The protein below binds the small molecule below.
Small molecule (SMILES): CC(=O)N[C@@H]1[C@@H](O)[C@H](O)[C@@H](CO)O[C@H]1O

Sequence of chain 1.A:
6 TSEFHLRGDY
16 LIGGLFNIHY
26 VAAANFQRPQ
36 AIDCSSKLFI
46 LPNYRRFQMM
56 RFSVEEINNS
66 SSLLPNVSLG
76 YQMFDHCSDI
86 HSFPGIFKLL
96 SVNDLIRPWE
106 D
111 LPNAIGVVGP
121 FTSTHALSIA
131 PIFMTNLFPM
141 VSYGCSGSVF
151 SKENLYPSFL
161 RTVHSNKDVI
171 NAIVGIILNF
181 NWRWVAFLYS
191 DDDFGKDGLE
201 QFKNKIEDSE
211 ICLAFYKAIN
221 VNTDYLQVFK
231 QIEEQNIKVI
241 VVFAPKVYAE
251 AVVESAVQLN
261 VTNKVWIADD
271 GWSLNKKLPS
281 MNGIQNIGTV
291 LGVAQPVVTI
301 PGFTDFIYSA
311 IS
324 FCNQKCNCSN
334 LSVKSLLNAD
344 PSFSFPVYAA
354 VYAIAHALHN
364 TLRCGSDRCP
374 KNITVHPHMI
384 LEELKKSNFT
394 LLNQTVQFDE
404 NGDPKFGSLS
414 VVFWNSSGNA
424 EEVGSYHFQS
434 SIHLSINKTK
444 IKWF

Binding-site contacts:
Ligand atom O6 contacts residue ASN64 of chain 1.A at 4.4 Å.
Ligand atom C1 contacts residue GLU60 of chain 1.A at 4.2 Å.
Ligand atom O7 contacts residue PHE57 of chain 1.A at 3.7 Å.
Ligand atom O3 contacts residue GLU60 of chain 1.A at 4.3 Å.
Ligand atom N2 contacts residue ASN64 of chain 1.A at 3.0 Å (h-bond).
Ligand atom C7 contacts residue ASN64 of chain 1.A at 3.4 Å.
Ligand atom C4 contacts residue ASN64 of chain 1.A at 4.2 Å.
Ligand atom O7 contacts residue ASN64 of chain 1.A at 4.4 Å.
Ligand atom C7 contacts residue GLU61 of chain 1.A at 4.3 Å.
Ligand atom C1 contacts residue ASN64 of chain 1.A at 1.4 Å.
Ligand atom O5 contacts residue ASN64 of chain 1.A at 2.3 Å (h-bond).
Ligand atom N2 contacts residue GLU60 of chain 1.A at 2.9 Å (salt-bridge).
Ligand atom O7 contacts residue GLU61 of chain 1.A at 3.8 Å.
Ligand atom C5 contacts residue ASN64 of chain 1.A at 3.6 Å.
Ligand atom C8 contacts residue ASN64 of chain 1.A at 3.3 Å.
Ligand atom C2 contacts residue GLU60 of chain 1.A at 3.8 Å.
Ligand atom C3 contacts residue GLU60 of chain 1.A at 3.7 Å.
Ligand atom C7 contacts residue GLU60 of chain 1.A at 3.8 Å.
Ligand atom C8 contacts residue GLU61 of chain 1.A at 4.3 Å.
Ligand atom O7 contacts residue GLU60 of chain 1.A at 3.7 Å.
Ligand atom C2 contacts residue ASN64 of chain 1.A at 2.5 Å.
Ligand atom C3 contacts residue ASN64 of chain 1.A at 3.8 Å.